Binding-site contacts:
Ligand atom C41 contacts residue GLU27 of chain 10.B at 3.1 Å.
Ligand atom C15 contacts residue THR274 of chain 10.B at 3.7 Å.
Ligand atom C40 contacts residue GLU27 of chain 10.B at 3.4 Å.
Ligand atom O06 contacts residue THR274 of chain 10.B at 2.7 Å (h-bond).
Ligand atom C06 contacts residue HIS227 of chain 10.B at 3.6 Å.
Ligand atom O12 contacts residue GLY360 of chain 10.B at 3.5 Å (h-bond).
Ligand atom C40 contacts residue SER234 of chain 10.B at 3.0 Å.
Ligand atom C39 contacts residue ALA231 of chain 10.B at 3.3 Å (hydrophobic).
Ligand atom C19 contacts residue THR274 of chain 10.B at 3.0 Å.
Ligand atom C08 contacts residue HIS227 of chain 10.B at 3.4 Å.
Ligand atom C07 contacts residue HIS227 of chain 10.B at 3.2 Å.
Ligand atom O06 contacts residue LEU273 of chain 10.B at 3.5 Å.
Ligand atom C39 contacts residue PRO358 of chain 10.B at 3.8 Å (hydrophobic).
Ligand atom C33 contacts residue VAL23 of chain 10.B at 3.6 Å (hydrophobic).
Ligand atom C15 contacts residue PRO272 of chain 10.B at 3.1 Å (hydrophobic).
Ligand atom O06 contacts residue PRO272 of chain 10.B at 3.4 Å (h-bond).
Ligand atom C28 contacts residue PRO358 of chain 10.B at 3.6 Å (hydrophobic).
Ligand atom C42 contacts residue VAL23 of chain 10.B at 3.5 Å (hydrophobic).
Ligand atom C14 contacts residue THR274 of chain 10.B at 3.3 Å.
Ligand atom O13 contacts residue PRO358 of chain 10.B at 3.2 Å.
Ligand atom O14 contacts residue HIS227 of chain 10.B at 2.9 Å.
Ligand atom C19 contacts residue ARG276 of chain 10.B at 3.7 Å.
Ligand atom C41 contacts residue SER234 of chain 10.B at 3.5 Å.
Ligand atom C41 contacts residue VAL23 of chain 10.B at 3.7 Å (hydrophobic).
Ligand atom O13 contacts residue GLY360 of chain 10.B at 3.6 Å.
Ligand atom C16 contacts residue THR274 of chain 10.B at 3.4 Å.
Ligand atom C32 contacts residue VAL23 of chain 10.B at 3.5 Å (hydrophobic).
Ligand atom C40 contacts residue ALA231 of chain 10.B at 3.4 Å (hydrophobic).
Ligand atom C38 contacts residue PRO358 of chain 10.B at 3.5 Å (hydrophobic).
Ligand atom C38 contacts residue PHE270 of chain 10.B at 3.6 Å (hydrophobic).
Ligand atom C39 contacts residue SER234 of chain 10.B at 3.8 Å.
Ligand atom O08 contacts residue ARG276 of chain 10.B at 3.7 Å.
Ligand atom C09 contacts residue HIS227 of chain 10.B at 3.8 Å.
Ligand atom C07 contacts residue LEU228 of chain 10.B at 3.6 Å (hydrophobic).
Ligand atom C08 contacts residue LEU228 of chain 10.B at 3.8 Å (hydrophobic).
Ligand atom C37 contacts residue PRO358 of chain 10.B at 3.7 Å (hydrophobic).
Ligand atom O13 contacts residue ARG359 of chain 10.B at 3.2 Å (salt-bridge).
Ligand atom C33 contacts residue ASP26 of chain 10.B at 3.7 Å.
Ligand atom C39 contacts residue PHE270 of chain 10.B at 3.4 Å (hydrophobic).
Ligand atom C36 contacts residue HIS227 of chain 10.B at 3.2 Å.

Sequence of chain 10.B:
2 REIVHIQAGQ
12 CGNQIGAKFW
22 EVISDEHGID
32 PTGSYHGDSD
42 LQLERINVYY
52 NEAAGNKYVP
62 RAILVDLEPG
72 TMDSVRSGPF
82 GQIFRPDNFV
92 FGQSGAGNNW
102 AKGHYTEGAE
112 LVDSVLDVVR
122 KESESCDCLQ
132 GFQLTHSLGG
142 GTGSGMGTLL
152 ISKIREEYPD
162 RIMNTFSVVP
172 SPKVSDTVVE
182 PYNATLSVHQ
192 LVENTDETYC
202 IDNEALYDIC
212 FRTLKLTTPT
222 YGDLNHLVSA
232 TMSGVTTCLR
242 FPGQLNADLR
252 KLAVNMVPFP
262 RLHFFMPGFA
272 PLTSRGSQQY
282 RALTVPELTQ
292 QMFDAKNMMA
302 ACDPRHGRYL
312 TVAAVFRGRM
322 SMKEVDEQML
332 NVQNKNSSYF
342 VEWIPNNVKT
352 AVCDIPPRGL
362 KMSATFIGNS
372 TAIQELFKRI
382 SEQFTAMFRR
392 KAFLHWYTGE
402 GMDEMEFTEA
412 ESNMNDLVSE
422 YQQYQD

This small molecule binds to this protein.
Small molecule (SMILES): CC(=O)O[C@H]1C(=O)[C@@]2(C)[C@H]([C@H](OC(=O)c3ccccc3)[C@]3(O)C[C@H](OC(=O)[C@H](O)[C@@H](NC(=O)c4ccccc4)c4ccccc4)C(C)=C1C3(C)C)[C@]1(OC(C)=O)CO[C@@H]1C[C@@H]2O